Binding-site contacts:
Ligand atom N2 contacts residue PHE211 of chain 1.C at 4.2 Å.
Ligand atom O6 contacts residue ASN162 of chain 1.C at 3.6 Å (h-bond).
Ligand atom C8 contacts residue PHE211 of chain 1.C at 3.9 Å (hydrophobic).
Ligand atom C2 contacts residue PHE211 of chain 1.C at 3.8 Å (hydrophobic).
Ligand atom C3 contacts residue ASN162 of chain 1.C at 3.8 Å.
Ligand atom C1 contacts residue ASN162 of chain 1.C at 1.4 Å.
Ligand atom C5 contacts residue ASN162 of chain 1.C at 3.4 Å.
Ligand atom C2 contacts residue ASN162 of chain 1.C at 2.8 Å.
Ligand atom O5 contacts residue ASN162 of chain 1.C at 2.4 Å (h-bond).
Ligand atom O3 contacts residue PHE211 of chain 1.C at 4.4 Å.
Ligand atom C7 contacts residue PHE211 of chain 1.C at 4.3 Å (hydrophobic).
Ligand atom C1 contacts residue PHE211 of chain 1.C at 4.1 Å (hydrophobic).
Ligand atom O6 contacts residue ILE130 of chain 1.C at 3.8 Å.
Ligand atom C8 contacts residue ILE213 of chain 1.C at 4.3 Å (hydrophobic).
Ligand atom N2 contacts residue ASN162 of chain 1.C at 3.4 Å (h-bond).
Ligand atom C6 contacts residue ASN162 of chain 1.C at 3.9 Å.
Ligand atom C4 contacts residue ASN162 of chain 1.C at 3.8 Å.
Ligand atom C7 contacts residue ASN162 of chain 1.C at 4.5 Å.

Sequence of chain 1.C:
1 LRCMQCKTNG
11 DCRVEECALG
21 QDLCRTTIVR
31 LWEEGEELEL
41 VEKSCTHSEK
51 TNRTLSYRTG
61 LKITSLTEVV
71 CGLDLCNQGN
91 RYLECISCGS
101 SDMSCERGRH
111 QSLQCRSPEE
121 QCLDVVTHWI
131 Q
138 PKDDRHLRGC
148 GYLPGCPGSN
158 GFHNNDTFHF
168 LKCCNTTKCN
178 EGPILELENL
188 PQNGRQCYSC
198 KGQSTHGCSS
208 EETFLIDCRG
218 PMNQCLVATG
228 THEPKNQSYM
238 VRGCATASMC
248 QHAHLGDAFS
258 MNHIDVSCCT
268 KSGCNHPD

A small-molecule ligand and the protein it binds are described below.
Small molecule (SMILES): CC(=O)N[C@@H]1[C@@H](O)[C@H](O)[C@@H](CO)O[C@H]1O